Sequence of chain 3.A:
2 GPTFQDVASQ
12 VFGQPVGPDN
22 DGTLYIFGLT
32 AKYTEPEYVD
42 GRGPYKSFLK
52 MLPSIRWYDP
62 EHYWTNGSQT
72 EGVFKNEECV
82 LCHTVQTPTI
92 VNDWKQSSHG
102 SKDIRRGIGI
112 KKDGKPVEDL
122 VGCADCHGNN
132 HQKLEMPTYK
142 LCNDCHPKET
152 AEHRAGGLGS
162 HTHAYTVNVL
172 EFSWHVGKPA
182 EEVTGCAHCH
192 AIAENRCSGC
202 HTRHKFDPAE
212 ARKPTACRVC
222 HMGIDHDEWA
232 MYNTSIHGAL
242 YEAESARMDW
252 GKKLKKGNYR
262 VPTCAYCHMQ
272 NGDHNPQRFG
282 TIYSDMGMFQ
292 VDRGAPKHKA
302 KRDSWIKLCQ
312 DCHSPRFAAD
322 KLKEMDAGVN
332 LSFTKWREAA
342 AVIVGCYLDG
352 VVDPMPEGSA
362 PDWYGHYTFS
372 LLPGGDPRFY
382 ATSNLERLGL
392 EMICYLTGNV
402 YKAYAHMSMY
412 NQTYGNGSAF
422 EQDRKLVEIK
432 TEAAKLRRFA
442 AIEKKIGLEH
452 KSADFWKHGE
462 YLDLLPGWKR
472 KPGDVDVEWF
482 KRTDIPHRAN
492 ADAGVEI

This small molecule binds to this protein.
Small molecule (SMILES): O=C(CCCC1CCCCC1)N(CCO)C[C@H](O)[C@@H](O)[C@H](O)[C@H](O)CO

Sequence of chain 2.A:
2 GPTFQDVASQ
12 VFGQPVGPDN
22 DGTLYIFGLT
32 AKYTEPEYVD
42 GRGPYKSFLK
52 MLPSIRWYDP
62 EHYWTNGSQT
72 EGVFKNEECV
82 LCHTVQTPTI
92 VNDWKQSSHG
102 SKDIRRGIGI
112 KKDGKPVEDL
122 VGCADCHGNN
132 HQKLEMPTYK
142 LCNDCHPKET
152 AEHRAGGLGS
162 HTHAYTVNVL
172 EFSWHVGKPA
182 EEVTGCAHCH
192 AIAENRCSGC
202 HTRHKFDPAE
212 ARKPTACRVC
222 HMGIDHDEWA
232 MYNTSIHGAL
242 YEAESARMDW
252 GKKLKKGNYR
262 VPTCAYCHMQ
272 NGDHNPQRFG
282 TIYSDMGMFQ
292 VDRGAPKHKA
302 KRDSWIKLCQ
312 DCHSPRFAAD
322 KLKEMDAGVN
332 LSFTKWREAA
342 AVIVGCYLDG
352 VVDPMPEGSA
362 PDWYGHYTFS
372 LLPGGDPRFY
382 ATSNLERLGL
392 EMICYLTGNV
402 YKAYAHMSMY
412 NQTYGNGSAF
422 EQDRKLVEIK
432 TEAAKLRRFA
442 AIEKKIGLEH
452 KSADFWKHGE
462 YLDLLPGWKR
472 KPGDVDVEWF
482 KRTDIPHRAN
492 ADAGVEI

Binding-site contacts:
Ligand atom CAK contacts residue ALA9 of chain 2.A at 4.2 Å (hydrophobic).
Ligand atom CAO contacts residue PHE13 of chain 2.A at 4.4 Å (hydrophobic).
Ligand atom CAP contacts residue ALA9 of chain 2.A at 4.0 Å (hydrophobic).
Ligand atom CAH contacts residue LEU373 of chain 3.A at 4.0 Å (hydrophobic).
Ligand atom CAO contacts residue VAL12 of chain 2.A at 4.3 Å (hydrophobic).
Ligand atom CAQ contacts residue VAL8 of chain 2.A at 4.1 Å (hydrophobic).
Ligand atom CAL contacts residue LEU373 of chain 3.A at 3.7 Å (hydrophobic).
Ligand atom CAH contacts residue TYR348 of chain 3.A at 4.5 Å (hydrophobic).
Ligand atom CAU contacts residue VAL345 of chain 3.A at 4.0 Å (hydrophobic).
Ligand atom CAI contacts residue ALA9 of chain 2.A at 4.2 Å (hydrophobic).
Ligand atom OAB contacts residue LEU373 of chain 3.A at 3.5 Å.
Ligand atom CAL contacts residue VAL12 of chain 2.A at 4.5 Å (hydrophobic).
Ligand atom CAI contacts residue PHE5 of chain 2.A at 3.5 Å (hydrophobic).
Ligand atom CAN contacts residue PRO374 of chain 3.A at 4.4 Å (hydrophobic).
Ligand atom OAA contacts residue LEU349 of chain 3.A at 3.8 Å.
Ligand atom CAJ contacts residue ALA9 of chain 2.A at 4.2 Å (hydrophobic).
Ligand atom NAZ contacts residue LEU373 of chain 3.A at 4.4 Å.
Ligand atom CAN contacts residue LEU373 of chain 3.A at 4.4 Å (hydrophobic).
Ligand atom CAK contacts residue PHE5 of chain 2.A at 3.3 Å (hydrophobic).
Ligand atom CAK contacts residue VAL8 of chain 2.A at 4.4 Å (hydrophobic).
Ligand atom CAN contacts residue VAL12 of chain 2.A at 3.8 Å (hydrophobic).
Ligand atom CAP contacts residue HG11 of chain 3.I at 3.9 Å.
Ligand atom OAB contacts residue TYR348 of chain 3.A at 4.0 Å.
Ligand atom CAJ contacts residue LEU30 of chain 2.A at 4.4 Å (hydrophobic).
Ligand atom CAO contacts residue PRO374 of chain 3.A at 4.2 Å (hydrophobic).
Ligand atom CAK contacts residue HG11 of chain 3.I at 4.0 Å.
Ligand atom CAQ contacts residue VAL12 of chain 2.A at 3.9 Å (hydrophobic).
Ligand atom CAP contacts residue VAL8 of chain 2.A at 3.3 Å (hydrophobic).
Ligand atom CAJ contacts residue PHE13 of chain 2.A at 3.7 Å (hydrophobic).
Ligand atom CAU contacts residue VAL8 of chain 2.A at 4.4 Å (hydrophobic).
Ligand atom CAL contacts residue VAL345 of chain 3.A at 4.5 Å (hydrophobic).